Sequence of chain 1.B:
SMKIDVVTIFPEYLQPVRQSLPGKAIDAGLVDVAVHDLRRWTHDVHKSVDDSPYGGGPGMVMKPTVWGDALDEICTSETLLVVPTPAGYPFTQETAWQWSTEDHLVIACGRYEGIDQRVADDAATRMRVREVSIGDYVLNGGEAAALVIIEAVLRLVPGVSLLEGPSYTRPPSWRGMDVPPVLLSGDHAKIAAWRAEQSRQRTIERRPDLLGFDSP

This small molecule binds to this protein.
Small molecule (SMILES): CCOC(=O)c1cn[nH]c1

Binding-site contacts:
Ligand atom C3 contacts residue TYR138 of chain 1.B at 4.2 Å (hydrophobic).
Ligand atom C5 contacts residue PRO87 of chain 1.B at 4.0 Å (hydrophobic).
Ligand atom O1 contacts residue LEU140 of chain 1.B at 2.9 Å (h-bond).
Ligand atom C contacts residue PRO85 of chain 1.B at 3.8 Å (hydrophobic).
Ligand atom O1 contacts residue PRO87 of chain 1.B at 3.6 Å.
Ligand atom C1 contacts residue TYR113 of chain 1.B at 4.1 Å (hydrophobic).
Ligand atom C4 contacts residue GLY136 of chain 1.B at 3.6 Å.
Ligand atom N contacts residue GLY136 of chain 1.B at 2.9 Å (h-bond).
Ligand atom C3 contacts residue THR86 of chain 1.B at 4.0 Å.
Ligand atom N contacts residue SER134 of chain 1.B at 3.4 Å (h-bond).
Ligand atom N contacts residue TYR138 of chain 1.B at 3.9 Å.
Ligand atom C1 contacts residue PRO87 of chain 1.B at 4.1 Å (hydrophobic).
Ligand atom O contacts residue THR86 of chain 1.B at 3.8 Å.
Ligand atom C1 contacts residue LEU140 of chain 1.B at 3.8 Å (hydrophobic).
Ligand atom O contacts residue GLY143 of chain 1.B at 4.3 Å.
Ligand atom N1 contacts residue ILE135 of chain 1.B at 3.0 Å (h-bond).
Ligand atom N1 contacts residue THR86 of chain 1.B at 3.9 Å.
Ligand atom O1 contacts residue VAL139 of chain 1.B at 3.9 Å.
Ligand atom C4 contacts residue TYR138 of chain 1.B at 3.1 Å (hydrophobic).
Ligand atom C5 contacts residue ALA146 of chain 1.B at 4.2 Å (hydrophobic).
Ligand atom C2 contacts residue PRO87 of chain 1.B at 3.6 Å (hydrophobic).
Ligand atom C5 contacts residue THR86 of chain 1.B at 3.7 Å.
Ligand atom C contacts residue TYR113 of chain 1.B at 3.8 Å (hydrophobic).
Ligand atom C5 contacts residue ILE135 of chain 1.B at 4.1 Å (hydrophobic).
Ligand atom O1 contacts residue TYR138 of chain 1.B at 4.1 Å.
Ligand atom O contacts residue PRO85 of chain 1.B at 4.2 Å.
Ligand atom N contacts residue ILE135 of chain 1.B at 3.6 Å.
Ligand atom C2 contacts residue LEU140 of chain 1.B at 4.0 Å (hydrophobic).
Ligand atom C3 contacts residue PRO87 of chain 1.B at 3.8 Å (hydrophobic).
Ligand atom C contacts residue ARG112 of chain 1.B at 4.1 Å.
Ligand atom C contacts residue GLY111 of chain 1.B at 3.2 Å.
Ligand atom C5 contacts residue SER134 of chain 1.B at 4.3 Å.
Ligand atom O contacts residue PRO87 of chain 1.B at 3.6 Å.
Ligand atom N1 contacts residue SER134 of chain 1.B at 3.5 Å.
Ligand atom C1 contacts residue GLY142 of chain 1.B at 3.6 Å.
Ligand atom C contacts residue GLY143 of chain 1.B at 3.4 Å.
Ligand atom C contacts residue GLY142 of chain 1.B at 3.7 Å.
Ligand atom C1 contacts residue GLY143 of chain 1.B at 3.7 Å.
Ligand atom C4 contacts residue PRO87 of chain 1.B at 4.0 Å (hydrophobic).
Ligand atom N1 contacts residue GLY136 of chain 1.B at 4.0 Å.